Binding-site contacts:
Ligand atom C2 contacts residue GLN65 of chain 5.I at 4.4 Å.
Ligand atom O6 contacts residue TYR60 of chain 5.I at 4.2 Å.
Ligand atom O6 contacts residue ASN67 of chain 5.C at 4.0 Å.
Ligand atom O4 contacts residue GLN65 of chain 5.I at 3.6 Å.
Ligand atom O6 contacts residue GLN65 of chain 5.I at 2.5 Å (h-bond).
Ligand atom O3 contacts residue GLN65 of chain 5.I at 3.6 Å.
Ligand atom C4 contacts residue GLN65 of chain 5.I at 3.3 Å.
Ligand atom O4 contacts residue ASP66 of chain 5.I at 2.7 Å (salt-bridge).
Ligand atom O5 contacts residue ASN67 of chain 5.C at 2.4 Å (h-bond).
Ligand atom C5 contacts residue GLN65 of chain 5.I at 3.7 Å.
Ligand atom C7 contacts residue ASN67 of chain 5.C at 3.7 Å.
Ligand atom N2 contacts residue ASN67 of chain 5.C at 2.9 Å (h-bond).
Ligand atom C3 contacts residue GLN65 of chain 5.I at 4.0 Å.
Ligand atom O7 contacts residue ASN67 of chain 5.C at 4.1 Å.
Ligand atom C2 contacts residue ASN67 of chain 5.C at 2.4 Å.
Ligand atom C8 contacts residue PHE90 of chain 5.C at 3.7 Å (hydrophobic).
Ligand atom C3 contacts residue ASN67 of chain 5.C at 3.8 Å.
Ligand atom C1 contacts residue ASN67 of chain 5.C at 1.4 Å.
Ligand atom O5 contacts residue GLN65 of chain 5.I at 3.7 Å.
Ligand atom C4 contacts residue ASP66 of chain 5.I at 4.0 Å.
Ligand atom C6 contacts residue GLN65 of chain 5.I at 3.5 Å.
Ligand atom C5 contacts residue ASN67 of chain 5.C at 3.7 Å.
Ligand atom C7 contacts residue PHE90 of chain 5.C at 4.4 Å (hydrophobic).
Ligand atom C4 contacts residue ASN67 of chain 5.C at 4.2 Å.

The protein below binds the small molecule below.
Small molecule (SMILES): CC(=O)N[C@@H]1[C@@H](O)[C@H](O)[C@@H](CO)O[C@H]1O

Sequence of chain 5.I:
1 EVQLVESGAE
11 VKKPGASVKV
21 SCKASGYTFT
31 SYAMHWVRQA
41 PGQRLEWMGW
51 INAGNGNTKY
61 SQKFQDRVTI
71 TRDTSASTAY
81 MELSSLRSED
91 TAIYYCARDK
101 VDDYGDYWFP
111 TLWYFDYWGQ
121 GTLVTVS

Sequence of chain 5.C:
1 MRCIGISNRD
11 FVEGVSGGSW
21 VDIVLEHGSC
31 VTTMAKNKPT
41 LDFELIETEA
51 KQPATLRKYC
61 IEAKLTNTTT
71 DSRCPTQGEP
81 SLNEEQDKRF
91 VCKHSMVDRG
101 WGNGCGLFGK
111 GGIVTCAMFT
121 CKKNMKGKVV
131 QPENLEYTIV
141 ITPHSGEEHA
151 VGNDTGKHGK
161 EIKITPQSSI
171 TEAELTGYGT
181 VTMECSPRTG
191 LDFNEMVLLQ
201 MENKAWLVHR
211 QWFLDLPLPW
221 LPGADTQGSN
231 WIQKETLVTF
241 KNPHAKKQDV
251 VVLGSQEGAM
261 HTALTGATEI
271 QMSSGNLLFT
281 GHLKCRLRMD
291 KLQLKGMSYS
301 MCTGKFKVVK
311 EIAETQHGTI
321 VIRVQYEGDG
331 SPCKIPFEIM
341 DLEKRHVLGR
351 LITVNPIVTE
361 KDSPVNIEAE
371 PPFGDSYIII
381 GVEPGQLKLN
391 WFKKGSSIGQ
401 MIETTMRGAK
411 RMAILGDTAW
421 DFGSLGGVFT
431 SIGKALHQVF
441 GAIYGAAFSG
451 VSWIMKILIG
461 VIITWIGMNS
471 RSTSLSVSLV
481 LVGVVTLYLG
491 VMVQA